Sequence of chain 1.A:
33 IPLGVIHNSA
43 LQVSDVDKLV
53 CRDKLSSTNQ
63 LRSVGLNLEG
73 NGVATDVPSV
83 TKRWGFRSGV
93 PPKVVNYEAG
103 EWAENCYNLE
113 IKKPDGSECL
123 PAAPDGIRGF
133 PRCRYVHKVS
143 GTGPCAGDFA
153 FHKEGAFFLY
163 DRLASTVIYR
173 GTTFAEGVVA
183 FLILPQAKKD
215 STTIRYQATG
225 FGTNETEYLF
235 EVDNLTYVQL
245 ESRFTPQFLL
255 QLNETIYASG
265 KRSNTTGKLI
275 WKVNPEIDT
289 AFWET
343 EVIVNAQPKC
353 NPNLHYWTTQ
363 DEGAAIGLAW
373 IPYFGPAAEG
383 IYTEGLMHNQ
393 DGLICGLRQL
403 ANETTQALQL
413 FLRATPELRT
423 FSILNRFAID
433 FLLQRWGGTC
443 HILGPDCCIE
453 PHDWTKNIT

Binding-site contacts:
Ligand atom C5 contacts residue ASN257 of chain 1.A at 3.7 Å.
Ligand atom C5 contacts residue TYR261 of chain 1.A at 3.7 Å (hydrophobic).
Ligand atom C2 contacts residue ASN257 of chain 1.A at 2.4 Å.
Ligand atom O7 contacts residue ASN257 of chain 1.A at 3.6 Å (h-bond).
Ligand atom C6 contacts residue TYR261 of chain 1.A at 4.1 Å (hydrophobic).
Ligand atom C8 contacts residue ILE218 of chain 1.A at 4.1 Å (hydrophobic).
Ligand atom C1 contacts residue ASN257 of chain 1.A at 1.4 Å.
Ligand atom C8 contacts residue THR217 of chain 1.A at 3.2 Å.
Ligand atom C7 contacts residue THR217 of chain 1.A at 4.0 Å.
Ligand atom C1 contacts residue TYR261 of chain 1.A at 3.8 Å (hydrophobic).
Ligand atom O6 contacts residue TYR261 of chain 1.A at 4.3 Å.
Ligand atom C7 contacts residue LEU254 of chain 1.A at 3.8 Å (hydrophobic).
Ligand atom O7 contacts residue THR217 of chain 1.A at 4.4 Å.
Ligand atom C8 contacts residue ASN257 of chain 1.A at 4.4 Å.
Ligand atom C8 contacts residue LEU254 of chain 1.A at 3.9 Å (hydrophobic).
Ligand atom O7 contacts residue LEU254 of chain 1.A at 3.2 Å.
Ligand atom C4 contacts residue ASN257 of chain 1.A at 4.2 Å.
Ligand atom N2 contacts residue ASN257 of chain 1.A at 2.8 Å (h-bond).
Ligand atom C7 contacts residue ASN257 of chain 1.A at 3.4 Å.
Ligand atom O7 contacts residue THR216 of chain 1.A at 4.1 Å.
Ligand atom O5 contacts residue TYR261 of chain 1.A at 3.7 Å.
Ligand atom O5 contacts residue ASN257 of chain 1.A at 2.4 Å (h-bond).
Ligand atom C3 contacts residue ASN257 of chain 1.A at 3.8 Å.

A small-molecule ligand and the protein it binds are described below.
Small molecule (SMILES): CC(=O)N[C@@H]1[C@@H](O)[C@H](O)[C@@H](CO)O[C@H]1O